Binding-site contacts:
Ligand atom C27 contacts residue ARG392 of chain 1.B at 4.2 Å.
Ligand atom C33 contacts residue PHE474 of chain 1.B at 3.9 Å (hydrophobic).
Ligand atom O08 contacts residue LEU477 of chain 1.A at 4.3 Å.
Ligand atom C23 contacts residue GLU393 of chain 1.B at 3.9 Å.
Ligand atom O09 contacts residue ARG392 of chain 1.A at 4.2 Å.
Ligand atom C42 contacts residue LEU477 of chain 1.A at 3.5 Å (hydrophobic).
Ligand atom C05 contacts residue GLU393 of chain 1.A at 4.3 Å.
Ligand atom C31 contacts residue PHE474 of chain 1.B at 4.0 Å (hydrophobic).
Ligand atom C37 contacts residue ARG328 of chain 1.B at 3.9 Å.
Ligand atom C37 contacts residue GLU393 of chain 1.B at 4.2 Å.
Ligand atom C32 contacts residue PHE474 of chain 1.B at 3.8 Å (hydrophobic).
Ligand atom C36 contacts residue ARG328 of chain 1.B at 4.0 Å.
Ligand atom C28 contacts residue VAL396 of chain 1.B at 4.4 Å (hydrophobic).
Ligand atom O08 contacts residue VAL396 of chain 1.A at 4.3 Å.
Ligand atom C05 contacts residue LEU389 of chain 1.A at 3.6 Å (hydrophobic).
Ligand atom C42 contacts residue PHE474 of chain 1.A at 3.6 Å (hydrophobic).
Ligand atom C10 contacts residue LEU389 of chain 1.A at 2.3 Å (hydrophobic).
Ligand atom O09 contacts residue LEU389 of chain 1.A at 3.4 Å (h-bond).
Ligand atom C26 contacts residue LEU389 of chain 1.B at 4.3 Å (hydrophobic).
Ligand atom C04 contacts residue PHE474 of chain 1.A at 4.1 Å (hydrophobic).
Ligand atom O09 contacts residue PHE474 of chain 1.A at 4.0 Å.
Ligand atom C28 contacts residue LEU477 of chain 1.B at 4.2 Å (hydrophobic).
Ligand atom C03 contacts residue GLU393 of chain 1.A at 4.1 Å.
Ligand atom C26 contacts residue PHE474 of chain 1.B at 4.1 Å (hydrophobic).
Ligand atom O08 contacts residue GLU393 of chain 1.A at 3.8 Å.
Ligand atom C37 contacts residue PHE296 of chain 1.B at 3.6 Å (hydrophobic).
Ligand atom C27 contacts residue PHE474 of chain 1.B at 3.7 Å (hydrophobic).
Ligand atom C06 contacts residue GLU393 of chain 1.A at 4.4 Å.
Ligand atom C28 contacts residue PHE474 of chain 1.B at 4.3 Å (hydrophobic).
Ligand atom C36 contacts residue GLU393 of chain 1.B at 3.8 Å.
Ligand atom C21 contacts residue LEU389 of chain 1.B at 3.4 Å (hydrophobic).
Ligand atom C36 contacts residue PHE296 of chain 1.B at 3.9 Å (hydrophobic).
Ligand atom C04 contacts residue GLU393 of chain 1.A at 4.0 Å.
Ligand atom C42 contacts residue VAL396 of chain 1.A at 3.9 Å (hydrophobic).
Ligand atom C34 contacts residue PHE474 of chain 1.B at 4.3 Å (hydrophobic).
Ligand atom C04 contacts residue LEU389 of chain 1.A at 4.1 Å (hydrophobic).
Ligand atom C05 contacts residue PHE474 of chain 1.A at 4.2 Å (hydrophobic).
Ligand atom O09 contacts residue GLU393 of chain 1.A at 3.8 Å.
Ligand atom C10 contacts residue PHE474 of chain 1.A at 4.3 Å (hydrophobic).
Ligand atom C21 contacts residue GLU393 of chain 1.B at 4.3 Å.

The small molecule below binds the protein below.
Small molecule (SMILES): COC1=C(OC)C(=O)C(CCCCCCCCCC[PH](c2ccccc2)(c2ccccc2)c2ccccc2)=C(C)C1=O

Sequence of chain 1.B:
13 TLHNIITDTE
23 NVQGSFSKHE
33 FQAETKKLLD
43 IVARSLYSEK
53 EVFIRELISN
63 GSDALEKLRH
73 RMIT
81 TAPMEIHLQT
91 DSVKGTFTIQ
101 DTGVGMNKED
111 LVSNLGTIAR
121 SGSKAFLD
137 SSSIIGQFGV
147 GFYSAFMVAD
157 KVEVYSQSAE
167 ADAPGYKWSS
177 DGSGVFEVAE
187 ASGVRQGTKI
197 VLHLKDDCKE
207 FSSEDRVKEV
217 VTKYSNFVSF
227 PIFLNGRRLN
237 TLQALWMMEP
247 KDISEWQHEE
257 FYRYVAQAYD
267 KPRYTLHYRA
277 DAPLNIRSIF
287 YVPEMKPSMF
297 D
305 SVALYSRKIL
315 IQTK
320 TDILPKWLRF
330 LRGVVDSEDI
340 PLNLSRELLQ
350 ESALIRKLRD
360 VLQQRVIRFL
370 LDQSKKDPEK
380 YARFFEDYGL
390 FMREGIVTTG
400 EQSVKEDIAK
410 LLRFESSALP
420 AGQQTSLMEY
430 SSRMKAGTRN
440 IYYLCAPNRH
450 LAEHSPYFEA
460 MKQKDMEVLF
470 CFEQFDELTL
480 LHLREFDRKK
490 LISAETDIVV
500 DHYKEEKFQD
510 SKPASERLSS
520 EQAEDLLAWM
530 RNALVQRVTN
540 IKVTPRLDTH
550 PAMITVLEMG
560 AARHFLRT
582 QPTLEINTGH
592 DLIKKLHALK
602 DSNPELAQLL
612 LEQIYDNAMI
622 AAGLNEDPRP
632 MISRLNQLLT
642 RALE

Sequence of chain 1.A:
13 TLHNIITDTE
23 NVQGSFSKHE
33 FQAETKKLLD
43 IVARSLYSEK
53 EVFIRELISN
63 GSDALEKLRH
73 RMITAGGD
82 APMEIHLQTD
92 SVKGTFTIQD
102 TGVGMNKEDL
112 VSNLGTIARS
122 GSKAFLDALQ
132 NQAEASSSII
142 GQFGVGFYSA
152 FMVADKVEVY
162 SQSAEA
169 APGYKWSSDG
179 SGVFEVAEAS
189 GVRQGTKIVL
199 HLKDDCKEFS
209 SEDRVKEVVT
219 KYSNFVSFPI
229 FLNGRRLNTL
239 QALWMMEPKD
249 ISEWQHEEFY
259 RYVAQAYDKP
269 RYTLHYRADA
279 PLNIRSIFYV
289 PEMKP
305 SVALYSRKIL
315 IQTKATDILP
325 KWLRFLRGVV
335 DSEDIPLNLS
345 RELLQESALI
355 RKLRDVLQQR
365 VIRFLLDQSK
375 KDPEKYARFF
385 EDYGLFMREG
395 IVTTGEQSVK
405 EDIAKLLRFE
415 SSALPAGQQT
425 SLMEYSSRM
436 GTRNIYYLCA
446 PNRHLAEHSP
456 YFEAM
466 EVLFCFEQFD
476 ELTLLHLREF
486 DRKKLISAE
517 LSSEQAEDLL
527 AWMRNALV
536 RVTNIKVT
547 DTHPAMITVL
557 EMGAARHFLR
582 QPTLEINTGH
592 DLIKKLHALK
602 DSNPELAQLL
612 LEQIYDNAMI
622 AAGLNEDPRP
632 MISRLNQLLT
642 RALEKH